A small-molecule ligand and the protein it binds are described below.
Small molecule (SMILES): Nc1nc(Nc2ccc(Cl)cc2)sc1C(=O)c1cccc([N+](=O)[O-])c1

Binding-site contacts:
Ligand atom CAL contacts residue ASP86 of chain 1.C at 4.0 Å.
Ligand atom NAI contacts residue LEU133 of chain 1.C at 3.6 Å.
Ligand atom NAS contacts residue ILE10 of chain 1.C at 3.8 Å.
Ligand atom OAY contacts residue LYS33 of chain 1.C at 3.0 Å.
Ligand atom CAJ contacts residue GLN85 of chain 1.C at 3.8 Å.
Ligand atom CAR contacts residue ILE10 of chain 1.C at 3.9 Å (hydrophobic).
Ligand atom NAX contacts residue VAL18 of chain 1.C at 3.6 Å.
Ligand atom CAT contacts residue CYS83 of chain 1.C at 3.4 Å (hydrophobic).
Ligand atom CAM contacts residue ASN144 of chain 1.C at 3.6 Å.
Ligand atom CAK contacts residue ASP84 of chain 1.C at 3.4 Å.
Ligand atom CAH contacts residue LEU133 of chain 1.C at 3.3 Å (hydrophobic).
Ligand atom NAA contacts residue ALA31 of chain 1.C at 3.4 Å.
Ligand atom CAH contacts residue ALA31 of chain 1.C at 3.5 Å (hydrophobic).
Ligand atom NAA contacts residue LEU133 of chain 1.C at 3.6 Å.
Ligand atom CAN contacts residue ASN144 of chain 1.C at 3.8 Å.
Ligand atom CAC contacts residue ASN131 of chain 1.C at 3.8 Å.
Ligand atom OAP contacts residue PHE80 of chain 1.C at 3.9 Å.
Ligand atom NAX contacts residue ASN144 of chain 1.C at 3.5 Å.
Ligand atom CAJ contacts residue CYS83 of chain 1.C at 3.3 Å (hydrophobic).
Ligand atom NAS contacts residue PHE82 of chain 1.C at 3.8 Å.
Ligand atom NAI contacts residue CYS83 of chain 1.C at 3.3 Å (h-bond).
Ligand atom CAJ contacts residue ASP84 of chain 1.C at 3.4 Å.
Ligand atom NAI contacts residue ALA31 of chain 1.C at 3.8 Å.
Ligand atom CAR contacts residue CYS83 of chain 1.C at 3.7 Å (hydrophobic).
Ligand atom CAL contacts residue GLN85 of chain 1.C at 3.9 Å.
Ligand atom CAV contacts residue ASP86 of chain 1.C at 3.8 Å.
Ligand atom NAX contacts residue LYS33 of chain 1.C at 3.8 Å.
Ligand atom NAA contacts residue PHE80 of chain 1.C at 3.9 Å.
Ligand atom CAN contacts residue VAL18 of chain 1.C at 3.6 Å (hydrophobic).
Ligand atom CAT contacts residue ILE10 of chain 1.C at 3.9 Å (hydrophobic).
Ligand atom CAG contacts residue LEU133 of chain 1.C at 3.5 Å (hydrophobic).
Ligand atom CAK contacts residue GLN85 of chain 1.C at 3.6 Å.
Ligand atom OAW contacts residue LYS33 of chain 1.C at 3.7 Å.
Ligand atom NAA contacts residue GLU81 of chain 1.C at 2.7 Å (salt-bridge).
Ligand atom NAS contacts residue CYS83 of chain 1.C at 2.8 Å (h-bond).
Ligand atom CAO contacts residue VAL18 of chain 1.C at 3.8 Å (hydrophobic).
Ligand atom CAH contacts residue GLU81 of chain 1.C at 3.8 Å.
Ligand atom CLA contacts residue LYS89 of chain 1.C at 3.8 Å.
Ligand atom OAW contacts residue ASN144 of chain 1.C at 3.2 Å (h-bond).
Ligand atom NAA contacts residue VAL64 of chain 1.C at 3.5 Å.

Sequence of chain 1.C:
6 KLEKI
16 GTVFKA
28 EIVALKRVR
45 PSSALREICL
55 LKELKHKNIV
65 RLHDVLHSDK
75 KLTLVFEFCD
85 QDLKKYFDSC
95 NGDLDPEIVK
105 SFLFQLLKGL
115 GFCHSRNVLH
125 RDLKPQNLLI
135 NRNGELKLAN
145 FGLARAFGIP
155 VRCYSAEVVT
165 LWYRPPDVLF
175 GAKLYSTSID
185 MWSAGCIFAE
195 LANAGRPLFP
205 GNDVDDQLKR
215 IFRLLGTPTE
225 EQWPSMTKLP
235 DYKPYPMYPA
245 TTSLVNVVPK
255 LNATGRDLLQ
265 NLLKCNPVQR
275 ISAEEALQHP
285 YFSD